A protein and the small-molecule ligand that binds it are described below.
Small molecule (SMILES): CC(=O)N[C@H]1[C@H](O[C@H]2[C@H](O)[C@@H](NC(C)=O)CO[C@@H]2CO)O[C@H](CO)[C@@H](O)[C@@H]1O

Binding-site contacts:
Ligand atom O6 contacts residue LEU204 of chain 1.A at 3.4 Å (h-bond).
Ligand atom N2 contacts residue GLU259 of chain 1.A at 4.2 Å.
Ligand atom C4 contacts residue ASN205 of chain 1.A at 3.6 Å.
Ligand atom C8 contacts residue GLU259 of chain 1.A at 3.9 Å.
Ligand atom C3 contacts residue GLU259 of chain 1.A at 3.9 Å.
Ligand atom O7 contacts residue ASN205 of chain 1.A at 3.7 Å.
Ligand atom C3 contacts residue ASN205 of chain 1.A at 3.1 Å.
Ligand atom C6 contacts residue ASN205 of chain 1.A at 3.7 Å.
Ligand atom C5 contacts residue LEU204 of chain 1.A at 3.5 Å (hydrophobic).
Ligand atom O4 contacts residue LEU204 of chain 1.A at 3.9 Å.
Ligand atom O3 contacts residue ASN205 of chain 1.A at 4.4 Å.
Ligand atom C2 contacts residue ASN205 of chain 1.A at 2.5 Å.
Ligand atom O6 contacts residue ASN205 of chain 1.A at 3.9 Å.
Ligand atom C7 contacts residue ASN205 of chain 1.A at 2.9 Å.
Ligand atom O5 contacts residue LEU204 of chain 1.A at 4.2 Å.
Ligand atom C1 contacts residue ASN205 of chain 1.A at 1.4 Å.
Ligand atom C8 contacts residue ASN205 of chain 1.A at 2.9 Å.
Ligand atom C6 contacts residue LEU204 of chain 1.A at 2.8 Å (hydrophobic).
Ligand atom O5 contacts residue ASN205 of chain 1.A at 2.4 Å (h-bond).
Ligand atom C5 contacts residue ASN205 of chain 1.A at 3.0 Å.
Ligand atom N2 contacts residue ASN205 of chain 1.A at 2.8 Å (h-bond).
Ligand atom O3 contacts residue GLU259 of chain 1.A at 3.7 Å.

Sequence of chain 1.A:
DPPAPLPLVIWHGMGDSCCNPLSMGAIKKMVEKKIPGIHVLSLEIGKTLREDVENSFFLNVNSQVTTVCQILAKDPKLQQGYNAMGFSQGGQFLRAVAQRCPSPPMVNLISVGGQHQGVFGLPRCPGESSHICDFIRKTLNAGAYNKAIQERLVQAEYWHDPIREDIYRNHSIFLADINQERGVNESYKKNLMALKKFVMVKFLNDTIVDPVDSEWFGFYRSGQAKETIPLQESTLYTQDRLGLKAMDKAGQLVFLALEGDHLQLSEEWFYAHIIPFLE